A protein and the small-molecule ligand that binds it are described below.
Small molecule (SMILES): Nc1ncnc2c1ncn2[C@@H]1O[C@H](COP(=O)(O)OP(=O)(O)OP(O)(O)=S)[C@@H](O)[C@H]1O

Sequence of chain 1.D:
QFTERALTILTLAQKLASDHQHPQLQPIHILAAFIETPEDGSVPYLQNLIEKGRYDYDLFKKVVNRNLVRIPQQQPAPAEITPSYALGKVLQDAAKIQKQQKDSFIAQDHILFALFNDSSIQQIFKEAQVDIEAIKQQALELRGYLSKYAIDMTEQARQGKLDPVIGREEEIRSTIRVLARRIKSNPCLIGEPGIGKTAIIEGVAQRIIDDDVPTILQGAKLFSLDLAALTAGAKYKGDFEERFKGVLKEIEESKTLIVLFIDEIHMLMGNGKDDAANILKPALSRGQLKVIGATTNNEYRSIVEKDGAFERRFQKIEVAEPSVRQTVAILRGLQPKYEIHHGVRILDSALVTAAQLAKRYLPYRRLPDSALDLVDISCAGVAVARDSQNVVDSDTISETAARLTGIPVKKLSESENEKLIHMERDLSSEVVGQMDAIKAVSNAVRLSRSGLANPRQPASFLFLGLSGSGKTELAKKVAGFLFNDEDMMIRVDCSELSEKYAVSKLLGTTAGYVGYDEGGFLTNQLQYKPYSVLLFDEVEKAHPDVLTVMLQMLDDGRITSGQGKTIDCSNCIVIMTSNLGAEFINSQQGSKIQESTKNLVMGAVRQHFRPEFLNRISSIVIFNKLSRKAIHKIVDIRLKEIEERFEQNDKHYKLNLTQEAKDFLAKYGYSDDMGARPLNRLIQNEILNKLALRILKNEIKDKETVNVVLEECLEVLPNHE

Sequence of chain 1.C:
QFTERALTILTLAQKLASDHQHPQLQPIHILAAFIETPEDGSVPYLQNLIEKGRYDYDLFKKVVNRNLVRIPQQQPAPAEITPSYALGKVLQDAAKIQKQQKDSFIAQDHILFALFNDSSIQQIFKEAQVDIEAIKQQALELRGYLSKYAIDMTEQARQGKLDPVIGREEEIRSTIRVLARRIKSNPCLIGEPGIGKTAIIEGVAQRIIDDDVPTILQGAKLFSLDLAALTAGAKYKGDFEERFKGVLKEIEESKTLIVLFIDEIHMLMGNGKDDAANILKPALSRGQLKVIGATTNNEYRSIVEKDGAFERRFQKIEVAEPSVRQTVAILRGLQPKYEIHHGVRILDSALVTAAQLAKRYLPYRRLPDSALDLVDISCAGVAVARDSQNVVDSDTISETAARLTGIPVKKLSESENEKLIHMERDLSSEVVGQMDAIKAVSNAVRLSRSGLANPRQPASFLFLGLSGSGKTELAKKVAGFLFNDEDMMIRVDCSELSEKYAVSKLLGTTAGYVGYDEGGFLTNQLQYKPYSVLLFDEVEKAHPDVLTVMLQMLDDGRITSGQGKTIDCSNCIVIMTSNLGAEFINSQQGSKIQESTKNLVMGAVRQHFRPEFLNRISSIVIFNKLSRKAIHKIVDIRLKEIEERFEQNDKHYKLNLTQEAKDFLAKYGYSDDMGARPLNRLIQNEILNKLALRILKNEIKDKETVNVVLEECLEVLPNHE

Binding-site contacts:
Ligand atom O2A contacts residue GLY617 of chain 1.D at 2.9 Å (h-bond).
Ligand atom N6 contacts residue VAL581 of chain 1.D at 3.2 Å (h-bond).
Ligand atom N1 contacts residue VAL580 of chain 1.D at 3.4 Å.
Ligand atom O1A contacts residue GLY619 of chain 1.D at 3.3 Å.
Ligand atom O2G contacts residue ARG765 of chain 1.C at 2.7 Å (salt-bridge).
Ligand atom N7 contacts residue LEU775 of chain 1.D at 3.6 Å.
Ligand atom PA contacts residue GLY619 of chain 1.D at 3.5 Å.
Ligand atom PG contacts residue THR621 of chain 1.D at 3.6 Å.
Ligand atom PA contacts residue LYS620 of chain 1.D at 3.5 Å.
Ligand atom O2A contacts residue SER618 of chain 1.D at 3.1 Å (h-bond).
Ligand atom S1G contacts residue THR621 of chain 1.D at 3.4 Å (h-bond).
Ligand atom O3' contacts residue ASN829 of chain 1.D at 2.7 Å (h-bond).
Ligand atom O5' contacts residue GLY617 of chain 1.D at 3.6 Å.
Ligand atom N6 contacts residue SER618 of chain 1.D at 3.1 Å (h-bond).
Ligand atom O1B contacts residue LYS620 of chain 1.D at 3.4 Å.
Ligand atom C2' contacts residue ARG787 of chain 1.D at 3.6 Å.
Ligand atom N7 contacts residue SER618 of chain 1.D at 3.0 Å (h-bond).
Ligand atom O3B contacts residue SER616 of chain 1.D at 3.0 Å (h-bond).
Ligand atom S1G contacts residue GLU687 of chain 1.D at 3.6 Å.
Ligand atom N6 contacts residue LEU775 of chain 1.D at 3.5 Å.
Ligand atom O2' contacts residue ARG787 of chain 1.D at 2.8 Å (salt-bridge).
Ligand atom C2' contacts residue GLU622 of chain 1.D at 3.5 Å.
Ligand atom C5 contacts residue SER618 of chain 1.D at 3.6 Å.
Ligand atom O4' contacts residue GLY617 of chain 1.D at 3.5 Å (h-bond).
Ligand atom O2A contacts residue LYS620 of chain 1.D at 3.0 Å (salt-bridge).
Ligand atom C4 contacts residue GLU622 of chain 1.D at 3.0 Å.
Ligand atom N6 contacts residue GLN583 of chain 1.D at 3.4 Å (h-bond).
Ligand atom O2' contacts residue ASN829 of chain 1.D at 2.8 Å (h-bond).
Ligand atom O3G contacts residue THR621 of chain 1.D at 2.7 Å (h-bond).
Ligand atom N3 contacts residue GLU622 of chain 1.D at 3.2 Å (salt-bridge).
Ligand atom O1B contacts residue THR621 of chain 1.D at 2.7 Å (h-bond).
Ligand atom C8 contacts residue GLY617 of chain 1.D at 3.5 Å.
Ligand atom PG contacts residue ARG765 of chain 1.C at 3.6 Å.
Ligand atom N9 contacts residue GLU622 of chain 1.D at 3.0 Å (salt-bridge).
Ligand atom O1A contacts residue LYS620 of chain 1.D at 3.1 Å (salt-bridge).
Ligand atom O1A contacts residue GLU622 of chain 1.D at 3.1 Å (salt-bridge).
Ligand atom O2A contacts residue GLY619 of chain 1.D at 2.7 Å (h-bond).
Ligand atom N7 contacts residue GLY619 of chain 1.D at 3.2 Å (h-bond).
Ligand atom N1 contacts residue VAL581 of chain 1.D at 2.8 Å (h-bond).
Ligand atom O1A contacts residue THR621 of chain 1.D at 2.7 Å (h-bond).